Sequence of chain 2.A:
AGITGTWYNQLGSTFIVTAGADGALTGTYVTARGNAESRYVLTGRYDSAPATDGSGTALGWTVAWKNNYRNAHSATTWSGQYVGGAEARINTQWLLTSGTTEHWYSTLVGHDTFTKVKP

Sequence of chain 4.A:
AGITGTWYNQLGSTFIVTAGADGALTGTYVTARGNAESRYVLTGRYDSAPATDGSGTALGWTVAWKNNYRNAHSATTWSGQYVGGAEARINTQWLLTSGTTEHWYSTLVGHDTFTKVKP

Binding-site contacts:
Ligand atom CA contacts residue TYR107 of chain 4.A at 3.5 Å (hydrophobic).
Ligand atom CG contacts residue TYR107 of chain 4.A at 3.8 Å (hydrophobic).
Ligand atom CE1 contacts residue TRP67 of chain 2.A at 3.4 Å (hydrophobic).
Ligand atom O contacts residue ALA34 of chain 2.A at 3.3 Å.
Ligand atom OE1 contacts residue ARG72 of chain 2.A at 3.3 Å (salt-bridge).
Ligand atom NE2 contacts residue TRP96 of chain 2.A at 3.4 Å.
Ligand atom CB contacts residue TRP67 of chain 2.A at 3.8 Å (hydrophobic).
Ligand atom CB contacts residue TYR107 of chain 4.A at 3.8 Å (hydrophobic).
Ligand atom OE1 contacts residue LEU98 of chain 2.A at 3.6 Å.
Ligand atom OE2 contacts residue ARG35 of chain 2.A at 3.1 Å (salt-bridge).
Ligand atom CZ contacts residue TRP96 of chain 2.A at 3.6 Å (hydrophobic).
Ligand atom CZ contacts residue TYR107 of chain 4.A at 3.8 Å (hydrophobic).
Ligand atom NE2 contacts residue LEU98 of chain 2.A at 3.6 Å.
Ligand atom CG contacts residue TYR42 of chain 2.A at 3.6 Å (hydrophobic).
Ligand atom OE2 contacts residue SER40 of chain 2.A at 3.4 Å (h-bond).
Ligand atom CB contacts residue TYR42 of chain 2.A at 3.7 Å (hydrophobic).
Ligand atom C contacts residue THR33 of chain 2.A at 3.7 Å.
Ligand atom O contacts residue THR33 of chain 2.A at 3.2 Å.
Ligand atom OE1 contacts residue THR33 of chain 2.A at 3.8 Å.
Ligand atom O contacts residue ARG35 of chain 2.A at 3.3 Å.
Ligand atom CE2 contacts residue TYR107 of chain 4.A at 3.6 Å (hydrophobic).
Ligand atom OE1 contacts residue TRP67 of chain 2.A at 3.6 Å.
Ligand atom OE1 contacts residue THR78 of chain 2.A at 2.6 Å (h-bond).
Ligand atom OE1 contacts residue ARG35 of chain 2.A at 3.5 Å.
Ligand atom OE2 contacts residue THR33 of chain 2.A at 2.4 Å (h-bond).
Ligand atom CD2 contacts residue TYR107 of chain 4.A at 3.7 Å (hydrophobic).
Ligand atom NE2 contacts residue SER76 of chain 2.A at 2.9 Å (h-bond).
Ligand atom CB contacts residue LEU110 of chain 2.A at 3.4 Å (hydrophobic).
Ligand atom N contacts residue PGE1 of chain 4.E at 3.7 Å.
Ligand atom CD2 contacts residue SER76 of chain 2.A at 3.6 Å.
Ligand atom CD contacts residue ARG35 of chain 2.A at 3.4 Å.
Ligand atom CE2 contacts residue LEU98 of chain 2.A at 3.6 Å (hydrophobic).
Ligand atom CE1 contacts residue TRP96 of chain 2.A at 3.7 Å (hydrophobic).
Ligand atom CD contacts residue THR78 of chain 2.A at 3.7 Å.
Ligand atom NE2 contacts residue TRP67 of chain 2.A at 3.5 Å.
Ligand atom N contacts residue TYR107 of chain 4.A at 3.8 Å.
Ligand atom CB contacts residue PGE1 of chain 4.E at 3.3 Å.
Ligand atom OE2 contacts residue ALA34 of chain 2.A at 3.7 Å.
Ligand atom CB contacts residue TYR107 of chain 4.A at 3.4 Å (hydrophobic).
Ligand atom CD contacts residue THR33 of chain 2.A at 3.1 Å.

This protein binds this small molecule.
Small molecule (SMILES): C[C@H](N)C(=O)N[C@@H](CC1=CN=C2C=CC=CC12)C(=O)N[C@@H](CO)C(=O)N[C@@H](CC1=NC=NC1)C(=O)N1CCC[C@H]1C(=O)N[C@@H](CCC(N)=O)C(=O)N[C@@H](Cc1ccccc1)C(=O)N[C@@H](CCC(=O)O)C(=O)N[C@@H](CCCCN)C(N)=O